Binding-site contacts:
Ligand atom C2' contacts residue MET153 of chain 1.A at 3.8 Å (hydrophobic).
Ligand atom C4 contacts residue ARG74 of chain 1.A at 3.6 Å.
Ligand atom O1G contacts residue MG1 of chain 1.H at 3.3 Å.
Ligand atom O2A contacts residue ASP187 of chain 1.A at 3.6 Å (salt-bridge).
Ligand atom C5 contacts residue ARG74 of chain 1.A at 3.5 Å.
Ligand atom O5' contacts residue ARG74 of chain 1.A at 3.6 Å.
Ligand atom O2B contacts residue LYS67 of chain 1.A at 3.5 Å (salt-bridge).
Ligand atom N2 contacts residue GLY154 of chain 1.A at 3.3 Å (h-bond).
Ligand atom C4' contacts residue ASP187 of chain 1.A at 3.1 Å.
Ligand atom PB contacts residue LYS67 of chain 1.A at 3.8 Å.
Ligand atom O3' contacts residue MET153 of chain 1.A at 3.6 Å.
Ligand atom O3' contacts residue PHE117 of chain 1.A at 3.7 Å.
Ligand atom O1G contacts residue VAL113 of chain 1.A at 3.7 Å.
Ligand atom C3' contacts residue ARG74 of chain 1.A at 3.6 Å.
Ligand atom O1B contacts residue ALA115 of chain 1.A at 3.3 Å (h-bond).
Ligand atom O3G contacts residue LYS222 of chain 1.A at 3.7 Å.
Ligand atom O1A contacts residue ARG74 of chain 1.A at 2.6 Å (salt-bridge).
Ligand atom C8 contacts residue ARG74 of chain 1.A at 3.4 Å.
Ligand atom N2 contacts residue MET153 of chain 1.A at 3.7 Å.
Ligand atom N9 contacts residue ARG74 of chain 1.A at 3.5 Å (salt-bridge).
Ligand atom C2' contacts residue ARG74 of chain 1.A at 3.6 Å.
Ligand atom PG contacts residue LYS67 of chain 1.A at 3.8 Å.
Ligand atom O2G contacts residue SER114 of chain 1.A at 3.6 Å.
Ligand atom O1B contacts residue MG1 of chain 1.H at 2.6 Å.
Ligand atom N1 contacts residue LEU76 of chain 1.A at 3.8 Å.
Ligand atom O4' contacts residue MET186 of chain 1.A at 3.8 Å.
Ligand atom O2G contacts residue ALA115 of chain 1.A at 3.6 Å.
Ligand atom O1G contacts residue ALA115 of chain 1.A at 3.3 Å (h-bond).
Ligand atom C5' contacts residue ASP187 of chain 1.A at 2.6 Å.
Ligand atom N7 contacts residue ARG74 of chain 1.A at 3.4 Å (salt-bridge).
Ligand atom PG contacts residue ALA115 of chain 1.A at 3.8 Å.
Ligand atom O1G contacts residue LYS222 of chain 1.A at 2.7 Å (salt-bridge).
Ligand atom O2B contacts residue ARG74 of chain 1.A at 2.7 Å (salt-bridge).
Ligand atom PB contacts residue MG1 of chain 1.H at 3.6 Å.
Ligand atom O1G contacts residue SER114 of chain 1.A at 3.2 Å.
Ligand atom PA contacts residue ARG74 of chain 1.A at 3.6 Å.
Ligand atom O3B contacts residue LYS67 of chain 1.A at 2.9 Å (salt-bridge).
Ligand atom O5' contacts residue ASP187 of chain 1.A at 3.6 Å.
Ligand atom O3A contacts residue MG1 of chain 1.H at 3.6 Å.
Ligand atom O3G contacts residue LYS67 of chain 1.A at 3.6 Å.

A protein and the small-molecule ligand that binds it are described below.
Small molecule (SMILES): Nc1nc2c(ncn2[C@H]2C[C@H](O)[C@@H](CO[P](=O)(O)O[P](=O)(O)OP(=O)(O)O)O2)c(=O)[nH]1

Sequence of chain 1.A:
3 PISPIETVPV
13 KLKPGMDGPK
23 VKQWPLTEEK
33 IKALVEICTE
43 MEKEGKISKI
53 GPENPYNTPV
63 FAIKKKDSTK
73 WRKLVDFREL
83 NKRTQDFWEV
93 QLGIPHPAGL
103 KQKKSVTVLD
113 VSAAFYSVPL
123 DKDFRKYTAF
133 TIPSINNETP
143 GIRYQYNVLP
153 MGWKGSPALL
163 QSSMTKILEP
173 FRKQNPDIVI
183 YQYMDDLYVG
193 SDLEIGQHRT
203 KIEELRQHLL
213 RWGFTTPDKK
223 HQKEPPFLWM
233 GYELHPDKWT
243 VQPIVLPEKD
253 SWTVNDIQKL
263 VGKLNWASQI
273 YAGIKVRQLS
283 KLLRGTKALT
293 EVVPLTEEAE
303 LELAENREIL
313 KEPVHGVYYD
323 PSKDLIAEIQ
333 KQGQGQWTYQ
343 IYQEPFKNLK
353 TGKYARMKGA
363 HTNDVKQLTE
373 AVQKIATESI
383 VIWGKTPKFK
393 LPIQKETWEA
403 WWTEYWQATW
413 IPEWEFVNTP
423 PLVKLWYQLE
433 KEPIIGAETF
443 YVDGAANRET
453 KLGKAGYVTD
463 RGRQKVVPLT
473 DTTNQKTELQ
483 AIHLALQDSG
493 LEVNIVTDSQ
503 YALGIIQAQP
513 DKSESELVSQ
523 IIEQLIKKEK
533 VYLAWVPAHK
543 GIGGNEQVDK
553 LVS